Binding-site contacts:
Ligand atom O5 contacts residue THR94 of chain 16.F at 3.8 Å.
Ligand atom O5 contacts residue NAG1 of chain 16.L at 4.2 Å.
Ligand atom C8 contacts residue NAG1 of chain 16.L at 4.3 Å.
Ligand atom C7 contacts residue NAG1 of chain 16.L at 4.3 Å.
Ligand atom C4 contacts residue ASN77 of chain 16.F at 4.2 Å.
Ligand atom C6 contacts residue THR94 of chain 16.F at 4.0 Å.
Ligand atom C2 contacts residue ASN77 of chain 16.F at 2.3 Å.
Ligand atom C8 contacts residue ASN77 of chain 16.F at 4.1 Å.
Ligand atom C5 contacts residue NAG1 of chain 16.L at 4.5 Å.
Ligand atom N2 contacts residue NAG1 of chain 16.L at 4.2 Å.
Ligand atom C2 contacts residue NAG1 of chain 16.L at 4.3 Å.
Ligand atom O5 contacts residue ASN77 of chain 16.F at 2.4 Å (h-bond).
Ligand atom O6 contacts residue THR94 of chain 16.F at 4.0 Å.
Ligand atom C1 contacts residue NAG1 of chain 16.L at 3.4 Å.
Ligand atom C5 contacts residue ASN77 of chain 16.F at 3.7 Å.
Ligand atom O7 contacts residue ASN77 of chain 16.F at 2.3 Å (h-bond).
Ligand atom C3 contacts residue ASN77 of chain 16.F at 3.7 Å.
Ligand atom C1 contacts residue ASN77 of chain 16.F at 1.5 Å.
Ligand atom C7 contacts residue ASN77 of chain 16.F at 2.7 Å.
Ligand atom N2 contacts residue ASN77 of chain 16.F at 2.8 Å (h-bond).

The protein below binds the small molecule below.
Small molecule (SMILES): CC(=O)N[C@H]1[C@H](O[C@H]2[C@H](O)[C@@H](NC(C)=O)CO[C@@H]2CO)O[C@H](CO)[C@@H](O)[C@@H]1O

Sequence of chain 16.F:
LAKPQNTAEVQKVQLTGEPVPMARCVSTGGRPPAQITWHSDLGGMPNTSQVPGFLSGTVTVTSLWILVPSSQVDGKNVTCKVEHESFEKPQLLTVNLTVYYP